This protein binds this small molecule.
Small molecule (SMILES): CC(=O)N[C@H]1[C@H](O[C@H]2[C@H](O)[C@@H](NC(C)=O)CO[C@@H]2CO)O[C@H](CO)[C@@H](O)[C@@H]1O

Sequence of chain 1.B:
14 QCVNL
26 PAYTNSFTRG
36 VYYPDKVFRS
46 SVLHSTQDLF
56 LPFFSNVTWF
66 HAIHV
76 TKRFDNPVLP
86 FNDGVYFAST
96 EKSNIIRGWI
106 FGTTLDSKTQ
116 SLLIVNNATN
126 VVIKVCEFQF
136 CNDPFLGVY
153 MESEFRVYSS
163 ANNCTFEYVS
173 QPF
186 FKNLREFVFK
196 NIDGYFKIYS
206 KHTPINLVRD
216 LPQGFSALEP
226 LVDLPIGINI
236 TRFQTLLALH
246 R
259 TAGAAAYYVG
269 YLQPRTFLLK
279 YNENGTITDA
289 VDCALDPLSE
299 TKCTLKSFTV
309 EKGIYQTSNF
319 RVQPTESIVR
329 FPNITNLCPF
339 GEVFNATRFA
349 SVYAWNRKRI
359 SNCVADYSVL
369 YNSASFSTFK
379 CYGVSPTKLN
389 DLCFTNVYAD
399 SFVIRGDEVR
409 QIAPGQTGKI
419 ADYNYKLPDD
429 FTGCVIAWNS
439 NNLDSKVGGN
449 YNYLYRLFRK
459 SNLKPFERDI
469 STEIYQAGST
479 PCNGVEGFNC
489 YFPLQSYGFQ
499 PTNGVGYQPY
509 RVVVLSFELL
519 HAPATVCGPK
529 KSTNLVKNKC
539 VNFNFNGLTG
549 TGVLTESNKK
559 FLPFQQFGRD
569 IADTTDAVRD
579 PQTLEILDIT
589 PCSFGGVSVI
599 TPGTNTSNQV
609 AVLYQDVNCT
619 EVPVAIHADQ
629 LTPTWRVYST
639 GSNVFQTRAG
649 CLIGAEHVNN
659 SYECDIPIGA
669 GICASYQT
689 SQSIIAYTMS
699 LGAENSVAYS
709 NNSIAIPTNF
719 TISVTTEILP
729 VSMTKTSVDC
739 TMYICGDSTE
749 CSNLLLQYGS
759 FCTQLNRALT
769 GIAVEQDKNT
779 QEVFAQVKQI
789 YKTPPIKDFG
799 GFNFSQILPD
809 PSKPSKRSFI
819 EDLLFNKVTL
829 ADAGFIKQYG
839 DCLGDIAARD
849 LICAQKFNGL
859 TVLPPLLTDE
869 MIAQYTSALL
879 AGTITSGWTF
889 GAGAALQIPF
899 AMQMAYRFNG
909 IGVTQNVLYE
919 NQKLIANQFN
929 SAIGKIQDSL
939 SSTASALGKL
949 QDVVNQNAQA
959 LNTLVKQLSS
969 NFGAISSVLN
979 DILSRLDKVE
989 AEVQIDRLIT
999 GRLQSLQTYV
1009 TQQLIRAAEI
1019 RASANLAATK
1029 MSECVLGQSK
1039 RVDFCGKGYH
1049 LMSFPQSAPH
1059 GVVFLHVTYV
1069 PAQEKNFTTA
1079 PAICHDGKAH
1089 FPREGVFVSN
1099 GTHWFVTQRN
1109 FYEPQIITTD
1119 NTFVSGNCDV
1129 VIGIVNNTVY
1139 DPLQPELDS

Sequence of chain 1.A:
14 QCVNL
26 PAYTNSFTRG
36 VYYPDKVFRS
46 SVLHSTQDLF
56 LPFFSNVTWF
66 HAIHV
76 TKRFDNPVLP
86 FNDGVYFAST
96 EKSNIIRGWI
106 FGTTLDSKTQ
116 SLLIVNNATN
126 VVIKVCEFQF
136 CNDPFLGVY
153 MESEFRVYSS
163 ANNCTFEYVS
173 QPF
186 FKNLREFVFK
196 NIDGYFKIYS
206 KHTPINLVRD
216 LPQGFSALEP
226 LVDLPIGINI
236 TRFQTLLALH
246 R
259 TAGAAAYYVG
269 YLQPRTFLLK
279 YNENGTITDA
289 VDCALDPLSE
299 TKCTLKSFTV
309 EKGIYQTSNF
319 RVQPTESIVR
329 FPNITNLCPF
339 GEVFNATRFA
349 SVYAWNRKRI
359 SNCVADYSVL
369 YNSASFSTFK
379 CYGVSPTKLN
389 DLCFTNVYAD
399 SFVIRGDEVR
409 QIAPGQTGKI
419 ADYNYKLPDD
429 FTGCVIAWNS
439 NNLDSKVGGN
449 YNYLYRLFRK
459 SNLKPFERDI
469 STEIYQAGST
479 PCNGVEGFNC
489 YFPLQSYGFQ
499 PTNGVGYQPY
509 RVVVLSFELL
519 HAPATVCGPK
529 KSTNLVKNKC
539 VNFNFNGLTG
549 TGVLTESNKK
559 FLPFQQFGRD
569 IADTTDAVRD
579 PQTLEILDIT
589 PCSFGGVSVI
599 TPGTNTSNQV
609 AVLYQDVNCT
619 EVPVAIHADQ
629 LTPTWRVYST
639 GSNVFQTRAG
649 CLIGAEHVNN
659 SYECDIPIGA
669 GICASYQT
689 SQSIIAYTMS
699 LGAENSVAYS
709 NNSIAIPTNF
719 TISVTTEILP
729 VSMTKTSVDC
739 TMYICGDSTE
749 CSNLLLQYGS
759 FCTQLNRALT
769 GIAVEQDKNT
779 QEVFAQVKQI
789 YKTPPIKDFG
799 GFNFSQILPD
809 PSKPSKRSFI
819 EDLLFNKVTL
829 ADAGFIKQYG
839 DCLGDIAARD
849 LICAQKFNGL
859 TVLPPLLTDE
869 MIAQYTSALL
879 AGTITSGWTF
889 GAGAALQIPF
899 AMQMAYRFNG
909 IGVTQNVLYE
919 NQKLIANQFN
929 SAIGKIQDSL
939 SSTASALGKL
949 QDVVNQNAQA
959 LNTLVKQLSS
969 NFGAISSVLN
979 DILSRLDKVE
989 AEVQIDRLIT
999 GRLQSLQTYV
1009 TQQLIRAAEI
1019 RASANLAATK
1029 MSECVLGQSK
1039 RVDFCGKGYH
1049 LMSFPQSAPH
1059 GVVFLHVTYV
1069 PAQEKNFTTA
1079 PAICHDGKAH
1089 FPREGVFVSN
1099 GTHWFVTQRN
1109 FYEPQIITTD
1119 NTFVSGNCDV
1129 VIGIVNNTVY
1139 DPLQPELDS

Binding-site contacts:
Ligand atom C5 contacts residue ASN616 of chain 1.A at 3.6 Å.
Ligand atom N2 contacts residue ASN616 of chain 1.A at 3.0 Å (h-bond).
Ligand atom C8 contacts residue ILE834 of chain 1.B at 3.6 Å (hydrophobic).
Ligand atom C8 contacts residue THR645 of chain 1.A at 3.5 Å.
Ligand atom C8 contacts residue ARG646 of chain 1.A at 4.4 Å.
Ligand atom C2 contacts residue ASN616 of chain 1.A at 2.4 Å.
Ligand atom C7 contacts residue ASN616 of chain 1.A at 4.1 Å.
Ligand atom C7 contacts residue GLN644 of chain 1.A at 3.8 Å.
Ligand atom C7 contacts residue ILE834 of chain 1.B at 3.9 Å (hydrophobic).
Ligand atom N2 contacts residue GLN644 of chain 1.A at 3.6 Å (h-bond).
Ligand atom C1 contacts residue ASN616 of chain 1.A at 1.4 Å.
Ligand atom C8 contacts residue GLN644 of chain 1.A at 3.1 Å.
Ligand atom C4 contacts residue ASN616 of chain 1.A at 4.1 Å.
Ligand atom O5 contacts residue ASN616 of chain 1.A at 2.3 Å (h-bond).
Ligand atom O7 contacts residue ILE834 of chain 1.B at 3.7 Å.
Ligand atom C3 contacts residue ASN616 of chain 1.A at 3.7 Å.